A protein and the small-molecule ligand that binds it are described below.
Small molecule (SMILES): CC(=O)N[C@@H]1[C@@H](O)[C@H](O)[C@@H](CO)O[C@H]1O

Sequence of chain 4.A:
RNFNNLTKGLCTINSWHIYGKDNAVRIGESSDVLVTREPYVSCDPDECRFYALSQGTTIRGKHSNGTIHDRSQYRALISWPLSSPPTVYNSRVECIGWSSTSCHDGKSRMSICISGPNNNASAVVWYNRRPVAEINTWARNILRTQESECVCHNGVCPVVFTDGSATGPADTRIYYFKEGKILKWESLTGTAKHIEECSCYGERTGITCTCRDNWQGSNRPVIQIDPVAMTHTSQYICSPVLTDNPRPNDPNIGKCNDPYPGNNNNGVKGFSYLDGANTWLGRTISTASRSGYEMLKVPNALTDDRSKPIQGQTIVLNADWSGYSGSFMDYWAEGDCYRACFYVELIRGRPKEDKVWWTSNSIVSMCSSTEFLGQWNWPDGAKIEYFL

Binding-site contacts:
Ligand atom C1 contacts residue PHE3 of chain 4.A at 4.0 Å (hydrophobic).
Ligand atom O7 contacts residue ASN5 of chain 4.A at 4.1 Å.
Ligand atom C3 contacts residue ASN5 of chain 4.A at 3.8 Å.
Ligand atom N2 contacts residue PHE3 of chain 4.A at 2.8 Å (h-bond).
Ligand atom N2 contacts residue ASN2 of chain 4.A at 4.0 Å.
Ligand atom C3 contacts residue PHE3 of chain 4.A at 4.5 Å (hydrophobic).
Ligand atom C4 contacts residue ASN154 of chain 4.A at 4.5 Å.
Ligand atom C7 contacts residue PHE3 of chain 4.A at 3.6 Å (hydrophobic).
Ligand atom O5 contacts residue ASN5 of chain 4.A at 2.4 Å (h-bond).
Ligand atom O3 contacts residue ASN2 of chain 4.A at 3.4 Å (h-bond).
Ligand atom C2 contacts residue PHE3 of chain 4.A at 3.8 Å (hydrophobic).
Ligand atom C3 contacts residue ASN2 of chain 4.A at 4.3 Å.
Ligand atom C7 contacts residue ASN2 of chain 4.A at 3.9 Å.
Ligand atom O5 contacts residue ASN154 of chain 4.A at 3.7 Å.
Ligand atom N2 contacts residue ASN5 of chain 4.A at 3.0 Å (h-bond).
Ligand atom C5 contacts residue ASN5 of chain 4.A at 3.7 Å.
Ligand atom C5 contacts residue ASN154 of chain 4.A at 3.4 Å.
Ligand atom C1 contacts residue ASN5 of chain 4.A at 1.4 Å.
Ligand atom C1 contacts residue ASN154 of chain 4.A at 4.0 Å.
Ligand atom C7 contacts residue ASN5 of chain 4.A at 3.7 Å.
Ligand atom C6 contacts residue ASN154 of chain 4.A at 3.8 Å.
Ligand atom C2 contacts residue ASN5 of chain 4.A at 2.5 Å.
Ligand atom C8 contacts residue PHE3 of chain 4.A at 3.4 Å (hydrophobic).
Ligand atom C8 contacts residue ASN2 of chain 4.A at 3.7 Å.
Ligand atom C4 contacts residue ASN5 of chain 4.A at 4.2 Å.